Sequence of chain 3.G:
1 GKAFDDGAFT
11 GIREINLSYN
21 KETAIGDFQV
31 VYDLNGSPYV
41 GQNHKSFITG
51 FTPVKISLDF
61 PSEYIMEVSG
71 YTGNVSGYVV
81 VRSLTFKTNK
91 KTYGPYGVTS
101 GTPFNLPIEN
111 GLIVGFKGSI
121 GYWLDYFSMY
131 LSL

This small molecule binds to this protein.
Small molecule (SMILES): CO[C@H]1O[C@H](CO)[C@H](O)[C@H](O)[C@H]1NC(C)=O

Sequence of chain 1.C:
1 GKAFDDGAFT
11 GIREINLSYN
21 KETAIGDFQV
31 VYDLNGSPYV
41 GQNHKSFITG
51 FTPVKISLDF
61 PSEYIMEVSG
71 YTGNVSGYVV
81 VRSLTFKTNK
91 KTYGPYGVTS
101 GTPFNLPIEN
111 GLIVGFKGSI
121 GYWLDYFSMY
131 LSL

Binding-site contacts:
Ligand atom C6 contacts residue VAL80 of chain 1.C at 4.2 Å (hydrophobic).
Ligand atom CM contacts residue TYR78 of chain 1.C at 3.3 Å (hydrophobic).
Ligand atom C6 contacts residue ASP125 of chain 1.C at 3.2 Å.
Ligand atom C3 contacts residue TYR78 of chain 1.C at 3.9 Å (hydrophobic).
Ligand atom O6 contacts residue TYR122 of chain 1.C at 3.2 Å (h-bond).
Ligand atom O4 contacts residue GLY1 of chain 1.C at 2.9 Å (h-bond).
Ligand atom O5 contacts residue TYR122 of chain 1.C at 3.3 Å (h-bond).
Ligand atom N2 contacts residue GLY1 of chain 1.C at 4.3 Å.
Ligand atom C2 contacts residue GLY121 of chain 1.C at 4.4 Å.
Ligand atom C5 contacts residue TYR122 of chain 1.C at 4.1 Å (hydrophobic).
Ligand atom C2 contacts residue PHE47 of chain 1.C at 4.3 Å (hydrophobic).
Ligand atom O6 contacts residue TRP123 of chain 1.C at 2.9 Å (h-bond).
Ligand atom C4 contacts residue GLY1 of chain 1.C at 3.8 Å.
Ligand atom O4 contacts residue GLY121 of chain 1.C at 3.4 Å.
Ligand atom O6 contacts residue GLY121 of chain 1.C at 3.9 Å.
Ligand atom O5 contacts residue GLY121 of chain 1.C at 3.9 Å.
Ligand atom O4 contacts residue ASP125 of chain 1.C at 2.7 Å (salt-bridge).
Ligand atom C2 contacts residue GLY1 of chain 1.C at 3.8 Å.
Ligand atom O3 contacts residue GLY1 of chain 1.C at 2.8 Å (h-bond).
Ligand atom C5 contacts residue TYR78 of chain 1.C at 3.7 Å (hydrophobic).
Ligand atom CM contacts residue PRO95 of chain 3.G at 3.9 Å (hydrophobic).
Ligand atom O6 contacts residue ASP125 of chain 1.C at 2.9 Å (salt-bridge).
Ligand atom O7 contacts residue GLY1 of chain 1.C at 3.1 Å (h-bond).
Ligand atom C5 contacts residue ASP125 of chain 1.C at 3.8 Å.
Ligand atom O4 contacts residue TYR122 of chain 1.C at 4.4 Å.
Ligand atom O6 contacts residue VAL80 of chain 1.C at 3.8 Å.
Ligand atom O1 contacts residue TYR78 of chain 1.C at 3.2 Å (h-bond).
Ligand atom C4 contacts residue TYR78 of chain 1.C at 3.9 Å (hydrophobic).
Ligand atom C7 contacts residue PHE47 of chain 1.C at 3.9 Å (hydrophobic).
Ligand atom C1 contacts residue TYR78 of chain 1.C at 4.4 Å (hydrophobic).
Ligand atom C4 contacts residue ASP125 of chain 1.C at 3.3 Å.
Ligand atom C1 contacts residue TYR122 of chain 1.C at 4.2 Å (hydrophobic).
Ligand atom C6 contacts residue TYR122 of chain 1.C at 3.8 Å (hydrophobic).
Ligand atom CM contacts residue TYR122 of chain 1.C at 3.7 Å (hydrophobic).
Ligand atom O7 contacts residue PHE47 of chain 1.C at 3.1 Å.
Ligand atom C3 contacts residue GLY1 of chain 1.C at 3.5 Å.
Ligand atom C7 contacts residue GLY1 of chain 1.C at 3.9 Å.
Ligand atom CM contacts residue GLY94 of chain 3.G at 3.8 Å.
Ligand atom C6 contacts residue TRP123 of chain 1.C at 3.8 Å (hydrophobic).
Ligand atom C6 contacts residue TYR78 of chain 1.C at 3.9 Å (hydrophobic).